Binding-site contacts:
Ligand atom N3 contacts residue ALA110 of chain 1.A at 4.0 Å.
Ligand atom N7 contacts residue VAL38 of chain 1.A at 4.0 Å.
Ligand atom N7 contacts residue LEU176 of chain 1.A at 3.8 Å.
Ligand atom N3 contacts residue LEU30 of chain 1.A at 3.6 Å.
Ligand atom C4 contacts residue LEU30 of chain 1.A at 3.9 Å (hydrophobic).
Ligand atom C6 contacts residue GLU108 of chain 1.A at 3.9 Å.
Ligand atom C6 contacts residue LEU176 of chain 1.A at 3.6 Å (hydrophobic).
Ligand atom N1 contacts residue ALA58 of chain 1.A at 4.0 Å.
Ligand atom O3' contacts residue ASN114 of chain 1.A at 4.1 Å.
Ligand atom N1 contacts residue ALA110 of chain 1.A at 3.0 Å (h-bond).
Ligand atom N1 contacts residue LEU30 of chain 1.A at 4.1 Å.
Ligand atom O3' contacts residue LEU30 of chain 1.A at 3.9 Å.
Ligand atom N6 contacts residue ALA58 of chain 1.A at 3.4 Å.
Ligand atom O2B contacts residue GLY33 of chain 1.A at 3.3 Å.
Ligand atom C2 contacts residue TYR109 of chain 1.A at 3.8 Å (hydrophobic).
Ligand atom C2 contacts residue LEU30 of chain 1.A at 3.7 Å (hydrophobic).
Ligand atom C4' contacts residue LEU30 of chain 1.A at 3.4 Å (hydrophobic).
Ligand atom C2 contacts residue ALA110 of chain 1.A at 3.1 Å (hydrophobic).
Ligand atom PB contacts residue GLY33 of chain 1.A at 3.7 Å.
Ligand atom N6 contacts residue GLU108 of chain 1.A at 3.0 Å (salt-bridge).
Ligand atom O1B contacts residue GLY33 of chain 1.A at 3.3 Å.
Ligand atom O2A contacts residue GLU32 of chain 1.A at 3.8 Å.
Ligand atom O4' contacts residue LEU30 of chain 1.A at 3.3 Å (h-bond).
Ligand atom C4' contacts residue GLY31 of chain 1.A at 3.9 Å.
Ligand atom O2A contacts residue GLY33 of chain 1.A at 3.0 Å.
Ligand atom O2B contacts residue GLU32 of chain 1.A at 3.2 Å (salt-bridge).
Ligand atom O2' contacts residue ASN114 of chain 1.A at 3.7 Å.
Ligand atom C5' contacts residue GLY31 of chain 1.A at 4.0 Å.
Ligand atom O1A contacts residue VAL38 of chain 1.A at 3.9 Å.
Ligand atom C6 contacts residue ALA58 of chain 1.A at 3.7 Å (hydrophobic).
Ligand atom N1 contacts residue TYR109 of chain 1.A at 3.8 Å.
Ligand atom C5 contacts residue LEU176 of chain 1.A at 3.6 Å (hydrophobic).
Ligand atom N1 contacts residue GLU108 of chain 1.A at 4.0 Å.
Ligand atom N6 contacts residue LEU176 of chain 1.A at 3.6 Å.
Ligand atom C8 contacts residue VAL38 of chain 1.A at 3.9 Å (hydrophobic).
Ligand atom C4 contacts residue LEU176 of chain 1.A at 3.9 Å (hydrophobic).
Ligand atom O2' contacts residue LEU176 of chain 1.A at 3.5 Å.
Ligand atom N6 contacts residue VAL107 of chain 1.A at 3.6 Å.
Ligand atom O1A contacts residue ASP187 of chain 1.A at 3.5 Å (salt-bridge).
Ligand atom C6 contacts residue ALA110 of chain 1.A at 4.1 Å (hydrophobic).

The small molecule below binds the protein below.
Small molecule (SMILES): C[P](=O)(O)O[P](=O)(O)OC[C@H]1O[C@@H](n2cnc3c(N)ncnc32)[C@H](O)[C@@H]1O

Sequence of chain 1.A:
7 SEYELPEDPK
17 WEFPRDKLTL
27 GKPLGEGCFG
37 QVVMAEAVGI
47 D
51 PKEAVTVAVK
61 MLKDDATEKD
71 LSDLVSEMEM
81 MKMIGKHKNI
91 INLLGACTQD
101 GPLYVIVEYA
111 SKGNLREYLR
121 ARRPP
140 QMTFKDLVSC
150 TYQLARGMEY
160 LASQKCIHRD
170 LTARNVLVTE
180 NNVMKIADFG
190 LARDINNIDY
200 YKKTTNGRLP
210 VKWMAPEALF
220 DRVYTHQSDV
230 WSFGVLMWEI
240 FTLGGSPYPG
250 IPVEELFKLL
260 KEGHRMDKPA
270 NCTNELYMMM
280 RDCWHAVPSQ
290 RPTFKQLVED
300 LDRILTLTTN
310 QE